Binding-site contacts:
Ligand atom C5 contacts residue NAG1 of chain 54.T at 3.8 Å.
Ligand atom O3 contacts residue BMA1 of chain 54.V at 1.1 Å.
Ligand atom C2 contacts residue BMA1 of chain 54.V at 3.2 Å.
Ligand atom O6 contacts residue NAG1 of chain 54.T at 4.5 Å.
Ligand atom O4 contacts residue BMA1 of chain 54.V at 4.0 Å.
Ligand atom C2 contacts residue NAG1 of chain 54.T at 2.9 Å.
Ligand atom C4 contacts residue BMA1 of chain 54.V at 3.6 Å.
Ligand atom C2 contacts residue HIS2 of chain 54.D at 4.5 Å.
Ligand atom O2 contacts residue HIS2 of chain 54.D at 3.4 Å (h-bond).
Ligand atom O2 contacts residue BMA1 of chain 54.V at 3.0 Å (h-bond).
Ligand atom O5 contacts residue NAG1 of chain 54.T at 2.5 Å (h-bond).
Ligand atom C3 contacts residue NAG1 of chain 54.T at 4.1 Å.
Ligand atom C3 contacts residue BMA1 of chain 54.V at 2.5 Å.
Ligand atom C1 contacts residue NAG1 of chain 54.T at 1.7 Å.
Ligand atom O2 contacts residue NAG1 of chain 54.T at 3.4 Å (h-bond).

Sequence of chain 54.D:
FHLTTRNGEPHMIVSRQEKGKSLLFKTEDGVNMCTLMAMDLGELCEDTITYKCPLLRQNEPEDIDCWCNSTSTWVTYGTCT

The small molecule below binds the protein below.
Small molecule (SMILES): OC[C@H]1O[C@@H](O)[C@@H](O)[C@@H](O)[C@@H]1O